This protein binds this small molecule.
Small molecule (SMILES): CC(=O)N[C@@H]1[C@@H](O)[C@H](O)[C@@H](CO)O[C@H]1O

Sequence of chain 1.D:
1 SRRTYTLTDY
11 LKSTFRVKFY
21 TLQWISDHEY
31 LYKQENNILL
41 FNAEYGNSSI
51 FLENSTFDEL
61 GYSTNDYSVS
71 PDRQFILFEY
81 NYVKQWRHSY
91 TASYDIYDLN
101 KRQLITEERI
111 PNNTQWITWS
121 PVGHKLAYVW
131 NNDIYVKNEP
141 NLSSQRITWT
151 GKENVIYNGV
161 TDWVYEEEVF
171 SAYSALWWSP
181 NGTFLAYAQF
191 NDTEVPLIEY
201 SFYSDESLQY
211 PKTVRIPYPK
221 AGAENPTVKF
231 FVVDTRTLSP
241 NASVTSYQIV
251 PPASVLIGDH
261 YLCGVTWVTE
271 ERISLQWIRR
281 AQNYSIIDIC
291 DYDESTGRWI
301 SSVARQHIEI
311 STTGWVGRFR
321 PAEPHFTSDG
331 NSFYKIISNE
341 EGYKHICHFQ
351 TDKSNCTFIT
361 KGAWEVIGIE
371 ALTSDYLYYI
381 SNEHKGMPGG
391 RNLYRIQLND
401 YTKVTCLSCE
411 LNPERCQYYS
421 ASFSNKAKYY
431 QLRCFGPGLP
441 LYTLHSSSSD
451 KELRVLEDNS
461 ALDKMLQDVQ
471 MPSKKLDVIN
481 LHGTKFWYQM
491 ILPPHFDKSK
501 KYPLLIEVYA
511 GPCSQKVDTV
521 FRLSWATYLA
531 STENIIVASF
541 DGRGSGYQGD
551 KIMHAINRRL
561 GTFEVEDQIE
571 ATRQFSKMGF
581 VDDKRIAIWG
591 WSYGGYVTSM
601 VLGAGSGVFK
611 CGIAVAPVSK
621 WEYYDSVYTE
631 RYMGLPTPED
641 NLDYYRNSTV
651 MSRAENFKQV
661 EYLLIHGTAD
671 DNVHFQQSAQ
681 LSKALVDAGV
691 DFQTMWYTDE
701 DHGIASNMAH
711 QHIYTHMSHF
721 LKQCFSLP

Binding-site contacts:
Ligand atom O3 contacts residue ASN42 of chain 1.D at 3.7 Å.
Ligand atom O7 contacts residue ASN47 of chain 1.D at 3.9 Å.
Ligand atom C6 contacts residue ASN47 of chain 1.D at 4.3 Å.
Ligand atom C3 contacts residue TYR45 of chain 1.D at 4.2 Å (hydrophobic).
Ligand atom C5 contacts residue ASN47 of chain 1.D at 3.7 Å.
Ligand atom C3 contacts residue ASN47 of chain 1.D at 3.9 Å.
Ligand atom C7 contacts residue ASN47 of chain 1.D at 3.9 Å.
Ligand atom C2 contacts residue TYR45 of chain 1.D at 4.0 Å (hydrophobic).
Ligand atom C1 contacts residue ASN47 of chain 1.D at 1.4 Å.
Ligand atom O3 contacts residue ASN47 of chain 1.D at 4.4 Å.
Ligand atom C4 contacts residue ASN47 of chain 1.D at 4.3 Å.
Ligand atom O6 contacts residue SER49 of chain 1.D at 3.8 Å.
Ligand atom O6 contacts residue ASN47 of chain 1.D at 4.3 Å.
Ligand atom C2 contacts residue ASN47 of chain 1.D at 2.5 Å.
Ligand atom O3 contacts residue TYR45 of chain 1.D at 3.3 Å.
Ligand atom N2 contacts residue ASN47 of chain 1.D at 3.0 Å (h-bond).
Ligand atom O5 contacts residue ASN47 of chain 1.D at 2.4 Å (h-bond).